The protein below binds the small molecule below.
Small molecule (SMILES): Nc1cccc2nsnc12

Binding-site contacts:
Ligand atom C5 contacts residue GLU337 of chain 2.A at 3.8 Å.
Ligand atom C1 contacts residue ASP334 of chain 2.A at 3.7 Å.
Ligand atom C5 contacts residue LEU320 of chain 2.A at 4.1 Å (hydrophobic).
Ligand atom N9 contacts residue VAL316 of chain 2.A at 3.9 Å.
Ligand atom S8 contacts residue SER318 of chain 2.A at 3.8 Å.
Ligand atom C6 contacts residue GLY333 of chain 2.A at 3.5 Å.
Ligand atom N10 contacts residue ASP334 of chain 2.A at 2.9 Å (salt-bridge).
Ligand atom C1 contacts residue GLY333 of chain 2.A at 4.4 Å.
Ligand atom C6 contacts residue ASP334 of chain 2.A at 3.7 Å.
Ligand atom N9 contacts residue SER318 of chain 2.A at 4.2 Å.
Ligand atom C1 contacts residue GLU330 of chain 2.A at 4.2 Å.
Ligand atom C5 contacts residue LYS345 of chain 2.A at 3.6 Å.
Ligand atom C3 contacts residue LYS345 of chain 2.A at 4.2 Å.
Ligand atom S8 contacts residue GLU330 of chain 2.A at 4.1 Å.
Ligand atom C5 contacts residue GLY333 of chain 2.A at 4.2 Å.
Ligand atom S8 contacts residue ILE319 of chain 2.A at 4.0 Å.
Ligand atom C6 contacts residue GLU337 of chain 2.A at 3.8 Å.
Ligand atom C1 contacts residue LEU320 of chain 2.A at 3.9 Å (hydrophobic).
Ligand atom C4 contacts residue LEU320 of chain 2.A at 4.0 Å (hydrophobic).
Ligand atom C5 contacts residue PHE343 of chain 2.A at 3.4 Å (hydrophobic).
Ligand atom N9 contacts residue LYS345 of chain 2.A at 4.4 Å.
Ligand atom N9 contacts residue LEU320 of chain 2.A at 3.7 Å.
Ligand atom N7 contacts residue LEU320 of chain 2.A at 4.0 Å.
Ligand atom C2 contacts residue LEU320 of chain 2.A at 3.7 Å (hydrophobic).
Ligand atom C6 contacts residue LEU320 of chain 2.A at 4.1 Å (hydrophobic).
Ligand atom C4 contacts residue PHE343 of chain 2.A at 3.3 Å (hydrophobic).
Ligand atom C2 contacts residue GLU330 of chain 2.A at 4.2 Å.
Ligand atom S8 contacts residue LEU320 of chain 2.A at 4.0 Å.
Ligand atom C4 contacts residue LYS345 of chain 2.A at 3.6 Å.
Ligand atom N7 contacts residue GLU330 of chain 2.A at 3.1 Å (salt-bridge).
Ligand atom C3 contacts residue LEU320 of chain 2.A at 3.6 Å (hydrophobic).
Ligand atom C6 contacts residue LYS345 of chain 2.A at 4.3 Å.
Ligand atom N10 contacts residue GLU330 of chain 2.A at 3.1 Å (salt-bridge).

Sequence of chain 2.A:
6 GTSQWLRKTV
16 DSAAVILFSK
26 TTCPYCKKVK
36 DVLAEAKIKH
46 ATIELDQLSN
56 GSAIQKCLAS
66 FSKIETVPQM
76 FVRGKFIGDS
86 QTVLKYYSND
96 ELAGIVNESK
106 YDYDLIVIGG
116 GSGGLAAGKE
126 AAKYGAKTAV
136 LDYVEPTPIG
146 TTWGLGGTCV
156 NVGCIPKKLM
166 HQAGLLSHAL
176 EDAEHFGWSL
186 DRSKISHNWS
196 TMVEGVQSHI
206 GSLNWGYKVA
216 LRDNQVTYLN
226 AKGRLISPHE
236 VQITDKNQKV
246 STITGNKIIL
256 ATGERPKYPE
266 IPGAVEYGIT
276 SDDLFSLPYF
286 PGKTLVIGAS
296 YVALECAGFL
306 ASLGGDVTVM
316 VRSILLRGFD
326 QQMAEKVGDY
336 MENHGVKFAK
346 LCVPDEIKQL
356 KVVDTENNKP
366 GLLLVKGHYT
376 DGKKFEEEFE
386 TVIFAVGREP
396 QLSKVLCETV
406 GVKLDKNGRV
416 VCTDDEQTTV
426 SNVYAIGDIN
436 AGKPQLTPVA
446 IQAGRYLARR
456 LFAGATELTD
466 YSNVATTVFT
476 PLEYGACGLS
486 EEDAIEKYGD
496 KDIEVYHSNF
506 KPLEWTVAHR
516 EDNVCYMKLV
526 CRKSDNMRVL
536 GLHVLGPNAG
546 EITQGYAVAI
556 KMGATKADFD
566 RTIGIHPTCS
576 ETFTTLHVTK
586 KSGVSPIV